Sequence of chain 1.D:
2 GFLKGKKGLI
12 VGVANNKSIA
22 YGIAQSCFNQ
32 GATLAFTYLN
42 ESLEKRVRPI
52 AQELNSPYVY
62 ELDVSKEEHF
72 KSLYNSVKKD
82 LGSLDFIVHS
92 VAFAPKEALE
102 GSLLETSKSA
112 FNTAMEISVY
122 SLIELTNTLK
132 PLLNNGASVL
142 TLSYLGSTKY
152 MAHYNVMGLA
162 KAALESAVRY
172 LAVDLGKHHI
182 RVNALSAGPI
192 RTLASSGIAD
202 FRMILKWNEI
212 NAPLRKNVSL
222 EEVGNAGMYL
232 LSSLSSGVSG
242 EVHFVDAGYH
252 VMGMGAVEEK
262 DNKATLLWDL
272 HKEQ

Binding-site contacts:
Ligand atom C1 contacts residue TYR145 of chain 1.D at 3.9 Å (hydrophobic).
Ligand atom C1 contacts residue NAD1 of chain 1.K at 3.6 Å.
Ligand atom O17 contacts residue LYS162 of chain 1.D at 3.8 Å.
Ligand atom C3 contacts residue NAD1 of chain 1.K at 3.3 Å.
Ligand atom C13 contacts residue ILE199 of chain 1.D at 3.9 Å (hydrophobic).
Ligand atom CL16 contacts residue ALA93 of chain 1.D at 3.4 Å.
Ligand atom C10 contacts residue ALA195 of chain 1.D at 3.9 Å (hydrophobic).
Ligand atom C12 contacts residue MET158 of chain 1.D at 3.5 Å (hydrophobic).
Ligand atom C9 contacts residue ALA93 of chain 1.D at 3.5 Å (hydrophobic).
Ligand atom C12 contacts residue LEU100 of chain 1.D at 3.5 Å (hydrophobic).
Ligand atom CL15 contacts residue ALA95 of chain 1.D at 3.2 Å.
Ligand atom C9 contacts residue ALA195 of chain 1.D at 3.5 Å (hydrophobic).
Ligand atom O7 contacts residue NAD1 of chain 1.K at 3.1 Å.
Ligand atom C11 contacts residue ALA93 of chain 1.D at 4.0 Å (hydrophobic).
Ligand atom C4 contacts residue NAD1 of chain 1.K at 3.5 Å.
Ligand atom C3 contacts residue PHE202 of chain 1.D at 3.8 Å (hydrophobic).
Ligand atom C10 contacts residue MET158 of chain 1.D at 4.0 Å (hydrophobic).
Ligand atom C6 contacts residue TYR155 of chain 1.D at 3.5 Å (hydrophobic).
Ligand atom CL16 contacts residue NAD1 of chain 1.K at 3.4 Å.
Ligand atom C6 contacts residue NAD1 of chain 1.K at 3.4 Å.
Ligand atom C5 contacts residue NAD1 of chain 1.K at 3.5 Å.
Ligand atom C8 contacts residue ALA195 of chain 1.D at 4.1 Å (hydrophobic).
Ligand atom CL15 contacts residue MET158 of chain 1.D at 4.2 Å.
Ligand atom O17 contacts residue TYR155 of chain 1.D at 2.7 Å (h-bond).
Ligand atom C8 contacts residue NAD1 of chain 1.K at 3.9 Å.
Ligand atom CL15 contacts residue PHE94 of chain 1.D at 3.9 Å.
Ligand atom C2 contacts residue NAD1 of chain 1.K at 3.5 Å.
Ligand atom C4 contacts residue ILE199 of chain 1.D at 3.7 Å (hydrophobic).
Ligand atom CL14 contacts residue NAD1 of chain 1.K at 3.9 Å.
Ligand atom C3 contacts residue ILE199 of chain 1.D at 3.8 Å (hydrophobic).
Ligand atom C1 contacts residue TYR155 of chain 1.D at 3.5 Å (hydrophobic).
Ligand atom CL14 contacts residue PHE202 of chain 1.D at 3.8 Å.
Ligand atom C3 contacts residue SER196 of chain 1.D at 3.9 Å.
Ligand atom CL16 contacts residue ALA195 of chain 1.D at 3.4 Å.
Ligand atom O17 contacts residue NAD1 of chain 1.K at 2.5 Å (h-bond).
Ligand atom CL14 contacts residue TYR145 of chain 1.D at 3.4 Å.
Ligand atom C4 contacts residue SER196 of chain 1.D at 3.9 Å.
Ligand atom C13 contacts residue MET158 of chain 1.D at 3.9 Å (hydrophobic).
Ligand atom C11 contacts residue MET158 of chain 1.D at 3.5 Å (hydrophobic).
Ligand atom C10 contacts residue ALA93 of chain 1.D at 3.0 Å (hydrophobic).

The small molecule below binds the protein below.
Small molecule (SMILES): Oc1cc(Cl)ccc1Oc1ccc(Cl)cc1Cl